Binding-site contacts:
Ligand atom C5 contacts residue SER803 of chain 1.B at 3.5 Å.
Ligand atom C7 contacts residue ASN801 of chain 1.B at 3.1 Å.
Ligand atom C5 contacts residue ASN801 of chain 1.B at 3.7 Å.
Ligand atom O5 contacts residue SER803 of chain 1.B at 3.5 Å (h-bond).
Ligand atom C3 contacts residue ASN801 of chain 1.B at 3.8 Å.
Ligand atom C6 contacts residue SER803 of chain 1.B at 4.1 Å.
Ligand atom C6 contacts residue GLN804 of chain 1.B at 4.2 Å.
Ligand atom O5 contacts residue ASN801 of chain 1.B at 2.4 Å (h-bond).
Ligand atom C1 contacts residue ASN801 of chain 1.B at 1.4 Å.
Ligand atom C1 contacts residue SER803 of chain 1.B at 3.7 Å.
Ligand atom O7 contacts residue ASN801 of chain 1.B at 2.8 Å (h-bond).
Ligand atom N2 contacts residue ASN801 of chain 1.B at 2.9 Å (h-bond).
Ligand atom C2 contacts residue ASN801 of chain 1.B at 2.5 Å.
Ligand atom C8 contacts residue ASN801 of chain 1.B at 4.3 Å.
Ligand atom C4 contacts residue ASN801 of chain 1.B at 4.2 Å.

This small molecule binds to this protein.
Small molecule (SMILES): CC(=O)N[C@@H]1[C@@H](O)[C@H](O)[C@@H](CO)O[C@H]1O

Sequence of chain 1.B:
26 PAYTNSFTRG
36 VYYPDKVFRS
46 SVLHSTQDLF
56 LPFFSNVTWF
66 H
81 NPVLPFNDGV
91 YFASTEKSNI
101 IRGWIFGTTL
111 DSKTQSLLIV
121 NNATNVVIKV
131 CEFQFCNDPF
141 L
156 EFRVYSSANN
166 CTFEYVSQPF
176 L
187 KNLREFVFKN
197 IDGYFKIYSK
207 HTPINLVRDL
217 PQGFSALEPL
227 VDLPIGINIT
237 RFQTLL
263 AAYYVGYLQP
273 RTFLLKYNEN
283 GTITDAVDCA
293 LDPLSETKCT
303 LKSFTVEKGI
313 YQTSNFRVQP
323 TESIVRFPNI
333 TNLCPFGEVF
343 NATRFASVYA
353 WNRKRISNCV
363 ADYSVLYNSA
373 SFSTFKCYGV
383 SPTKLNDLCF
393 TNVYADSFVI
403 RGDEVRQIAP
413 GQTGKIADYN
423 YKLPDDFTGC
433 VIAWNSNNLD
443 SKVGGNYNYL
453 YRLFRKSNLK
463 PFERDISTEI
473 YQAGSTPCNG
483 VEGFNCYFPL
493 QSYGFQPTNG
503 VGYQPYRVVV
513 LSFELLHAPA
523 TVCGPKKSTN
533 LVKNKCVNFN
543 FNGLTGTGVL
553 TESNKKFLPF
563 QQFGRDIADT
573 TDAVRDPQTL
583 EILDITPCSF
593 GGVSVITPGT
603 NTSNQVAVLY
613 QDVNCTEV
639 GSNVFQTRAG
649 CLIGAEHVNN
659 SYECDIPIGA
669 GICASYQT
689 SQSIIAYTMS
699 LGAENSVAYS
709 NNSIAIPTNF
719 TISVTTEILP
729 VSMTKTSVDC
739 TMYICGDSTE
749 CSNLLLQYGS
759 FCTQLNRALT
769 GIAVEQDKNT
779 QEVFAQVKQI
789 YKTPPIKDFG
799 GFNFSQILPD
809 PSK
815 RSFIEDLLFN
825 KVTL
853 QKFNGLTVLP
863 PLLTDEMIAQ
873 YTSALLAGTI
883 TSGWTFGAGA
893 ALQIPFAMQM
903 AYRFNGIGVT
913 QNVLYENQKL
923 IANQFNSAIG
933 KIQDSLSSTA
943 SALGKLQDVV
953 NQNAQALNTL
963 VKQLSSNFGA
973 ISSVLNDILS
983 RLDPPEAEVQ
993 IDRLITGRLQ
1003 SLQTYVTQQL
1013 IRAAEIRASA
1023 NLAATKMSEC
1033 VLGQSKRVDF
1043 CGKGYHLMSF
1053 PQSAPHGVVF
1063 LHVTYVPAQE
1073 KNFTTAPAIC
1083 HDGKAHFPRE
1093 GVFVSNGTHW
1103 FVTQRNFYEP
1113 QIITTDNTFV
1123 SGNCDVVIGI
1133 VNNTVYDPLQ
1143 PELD